Sequence of chain 59.A:
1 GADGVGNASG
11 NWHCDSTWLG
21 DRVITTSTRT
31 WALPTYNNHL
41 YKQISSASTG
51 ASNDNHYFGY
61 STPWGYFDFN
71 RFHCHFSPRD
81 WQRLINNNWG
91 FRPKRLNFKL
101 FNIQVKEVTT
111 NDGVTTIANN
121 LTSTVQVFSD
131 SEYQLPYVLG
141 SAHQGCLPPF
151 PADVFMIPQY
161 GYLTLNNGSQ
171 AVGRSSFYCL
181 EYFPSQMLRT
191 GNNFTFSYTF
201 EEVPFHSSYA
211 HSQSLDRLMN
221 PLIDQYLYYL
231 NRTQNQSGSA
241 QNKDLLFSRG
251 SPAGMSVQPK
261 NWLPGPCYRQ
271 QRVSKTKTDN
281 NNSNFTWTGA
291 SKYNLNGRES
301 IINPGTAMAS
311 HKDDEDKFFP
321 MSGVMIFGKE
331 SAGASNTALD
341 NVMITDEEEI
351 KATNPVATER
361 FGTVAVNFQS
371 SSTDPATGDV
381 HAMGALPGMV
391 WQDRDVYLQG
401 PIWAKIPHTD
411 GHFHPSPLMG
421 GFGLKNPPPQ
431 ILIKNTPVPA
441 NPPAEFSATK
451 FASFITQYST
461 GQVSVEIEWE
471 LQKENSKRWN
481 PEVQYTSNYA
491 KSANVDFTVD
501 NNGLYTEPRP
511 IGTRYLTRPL

The small molecule below binds the protein below.
Small molecule (SMILES): CC(=O)N[C@H]1[C@H]([C@H](O)[C@H](O)CO)O[C@@](O)(C(=O)O)C[C@@H]1O

Sequence of chain 19.A:
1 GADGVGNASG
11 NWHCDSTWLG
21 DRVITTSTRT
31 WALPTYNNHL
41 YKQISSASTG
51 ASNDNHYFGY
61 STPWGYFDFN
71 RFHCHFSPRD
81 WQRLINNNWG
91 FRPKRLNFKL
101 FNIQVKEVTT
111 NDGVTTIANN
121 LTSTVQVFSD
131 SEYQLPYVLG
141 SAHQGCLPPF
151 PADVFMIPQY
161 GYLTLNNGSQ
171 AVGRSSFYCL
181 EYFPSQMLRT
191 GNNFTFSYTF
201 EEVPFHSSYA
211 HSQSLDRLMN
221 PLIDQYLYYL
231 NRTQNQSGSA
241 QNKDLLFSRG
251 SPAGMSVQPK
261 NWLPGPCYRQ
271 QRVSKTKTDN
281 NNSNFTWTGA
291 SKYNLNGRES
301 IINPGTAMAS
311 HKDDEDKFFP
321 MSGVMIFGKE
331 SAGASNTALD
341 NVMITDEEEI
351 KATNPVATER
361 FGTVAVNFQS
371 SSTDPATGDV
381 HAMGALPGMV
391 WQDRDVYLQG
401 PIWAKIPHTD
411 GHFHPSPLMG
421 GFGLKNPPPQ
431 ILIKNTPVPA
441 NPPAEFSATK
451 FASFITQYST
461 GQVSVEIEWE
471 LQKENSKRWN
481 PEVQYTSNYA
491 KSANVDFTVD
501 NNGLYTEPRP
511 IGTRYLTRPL

Binding-site contacts:
Ligand atom O1B contacts residue ASN231 of chain 19.A at 4.3 Å.
Ligand atom C4 contacts residue ASN231 of chain 19.A at 3.5 Å.
Ligand atom O1B contacts residue ARG232 of chain 19.A at 2.5 Å (salt-bridge).
Ligand atom O2 contacts residue ASN284 of chain 59.A at 3.0 Å (h-bond).
Ligand atom C4 contacts residue VAL257 of chain 19.A at 4.4 Å (hydrophobic).
Ligand atom C11 contacts residue ASN55 of chain 59.A at 3.2 Å.
Ligand atom O4 contacts residue VAL257 of chain 19.A at 3.1 Å.
Ligand atom O1A contacts residue ARG232 of chain 19.A at 3.5 Å.
Ligand atom O4 contacts residue ASN231 of chain 19.A at 4.2 Å.
Ligand atom O2 contacts residue THR286 of chain 59.A at 4.0 Å.
Ligand atom C11 contacts residue GLY254 of chain 19.A at 3.6 Å.
Ligand atom C5 contacts residue ASN231 of chain 19.A at 4.5 Å.
Ligand atom O2 contacts residue TRP287 of chain 59.A at 4.5 Å.
Ligand atom O1B contacts residue ASN284 of chain 59.A at 3.7 Å.
Ligand atom C2 contacts residue ASN284 of chain 59.A at 3.9 Å.
Ligand atom O10 contacts residue SER256 of chain 19.A at 3.5 Å (h-bond).
Ligand atom O1A contacts residue ASN284 of chain 59.A at 4.5 Å.
Ligand atom O10 contacts residue ASN55 of chain 59.A at 3.4 Å (h-bond).
Ligand atom C11 contacts residue ALA253 of chain 19.A at 3.6 Å (hydrophobic).
Ligand atom O4 contacts residue TRP287 of chain 59.A at 4.1 Å.
Ligand atom O1A contacts residue THR286 of chain 59.A at 4.2 Å.
Ligand atom C3 contacts residue TRP287 of chain 59.A at 4.1 Å (hydrophobic).
Ligand atom O2 contacts residue ARG232 of chain 19.A at 4.5 Å.
Ligand atom O10 contacts residue SER52 of chain 59.A at 4.4 Å.
Ligand atom C3 contacts residue ASN231 of chain 19.A at 3.9 Å.
Ligand atom O2 contacts residue ASN231 of chain 19.A at 4.2 Å.
Ligand atom C1 contacts residue ASN231 of chain 19.A at 3.6 Å.
Ligand atom O1A contacts residue ASN231 of chain 19.A at 2.7 Å (h-bond).
Ligand atom C10 contacts residue ASN55 of chain 59.A at 3.8 Å.
Ligand atom C10 contacts residue SER256 of chain 19.A at 4.2 Å.
Ligand atom C2 contacts residue THR286 of chain 59.A at 4.2 Å.
Ligand atom C11 contacts residue SER256 of chain 19.A at 4.3 Å.
Ligand atom C1 contacts residue ARG232 of chain 19.A at 3.6 Å.
Ligand atom C2 contacts residue ASN231 of chain 19.A at 4.0 Å.
Ligand atom C1 contacts residue ASN284 of chain 59.A at 3.8 Å.
Ligand atom C3 contacts residue THR286 of chain 59.A at 3.5 Å.